The small molecule below binds the protein below.
Small molecule (SMILES): CN(C)C(=O)c1cnn(C)c1C(=O)Nc1ccn2cc(-c3cccc(F)c3)nc2n1

Binding-site contacts:
Ligand atom C26 contacts residue PHE283 of chain 1.A at 3.8 Å (hydrophobic).
Ligand atom O28 contacts residue GLN280 of chain 1.A at 3.0 Å (h-bond).
Ligand atom O20 contacts residue PHE283 of chain 1.A at 3.3 Å.
Ligand atom N6 contacts residue MET267 of chain 1.A at 3.6 Å.
Ligand atom C30 contacts residue PHE283 of chain 1.A at 3.7 Å (hydrophobic).
Ligand atom C3 contacts residue MET267 of chain 1.A at 3.7 Å (hydrophobic).
Ligand atom C11 contacts residue MET267 of chain 1.A at 3.6 Å (hydrophobic).
Ligand atom F16 contacts residue GLU275 of chain 1.A at 3.6 Å.
Ligand atom C7 contacts residue MET267 of chain 1.A at 3.5 Å (hydrophobic).
Ligand atom C1 contacts residue MET267 of chain 1.A at 3.5 Å (hydrophobic).
Ligand atom C5 contacts residue MET267 of chain 1.A at 3.6 Å (hydrophobic).
Ligand atom C8 contacts residue GLY279 of chain 1.A at 3.5 Å.
Ligand atom C12 contacts residue GLU275 of chain 1.A at 3.4 Å.
Ligand atom C18 contacts residue PHE283 of chain 1.A at 3.3 Å (hydrophobic).
Ligand atom N9 contacts residue TYR247 of chain 1.A at 2.8 Å (h-bond).
Ligand atom C1 contacts residue PHE283 of chain 1.A at 3.7 Å (hydrophobic).
Ligand atom N4 contacts residue TYR247 of chain 1.A at 3.4 Å (h-bond).
Ligand atom C29 contacts residue VAL232 of chain 1.A at 3.7 Å (hydrophobic).
Ligand atom N17 contacts residue PHE283 of chain 1.A at 3.4 Å.
Ligand atom N24 contacts residue PHE250 of chain 1.A at 3.7 Å.
Ligand atom C10 contacts residue GLY279 of chain 1.A at 3.5 Å.
Ligand atom N27 contacts residue ILE246 of chain 1.A at 3.7 Å.
Ligand atom N27 contacts residue PHE283 of chain 1.A at 3.5 Å.
Ligand atom C13 contacts residue PRO266 of chain 1.A at 3.6 Å (hydrophobic).
Ligand atom C19 contacts residue PHE283 of chain 1.A at 3.7 Å (hydrophobic).
Ligand atom C19 contacts residue PHE250 of chain 1.A at 3.8 Å (hydrophobic).
Ligand atom C5 contacts residue TYR247 of chain 1.A at 3.5 Å (hydrophobic).
Ligand atom F16 contacts residue LYS272 of chain 1.A at 3.0 Å.
Ligand atom C8 contacts residue MET267 of chain 1.A at 3.3 Å (hydrophobic).
Ligand atom C2 contacts residue PHE283 of chain 1.A at 3.5 Å (hydrophobic).
Ligand atom C29 contacts residue ILE246 of chain 1.A at 3.7 Å (hydrophobic).
Ligand atom N4 contacts residue MET267 of chain 1.A at 3.6 Å.
Ligand atom F16 contacts residue VAL276 of chain 1.A at 3.4 Å.
Ligand atom N4 contacts residue GLN280 of chain 1.A at 3.6 Å (h-bond).
Ligand atom N9 contacts residue MET267 of chain 1.A at 3.4 Å.
Ligand atom C29 contacts residue GLN280 of chain 1.A at 3.5 Å.
Ligand atom C10 contacts residue MET267 of chain 1.A at 3.6 Å (hydrophobic).
Ligand atom C14 contacts residue GLU275 of chain 1.A at 3.7 Å.
Ligand atom C21 contacts residue PHE283 of chain 1.A at 3.8 Å (hydrophobic).
Ligand atom C2 contacts residue MET267 of chain 1.A at 3.6 Å (hydrophobic).

Sequence of chain 1.A:
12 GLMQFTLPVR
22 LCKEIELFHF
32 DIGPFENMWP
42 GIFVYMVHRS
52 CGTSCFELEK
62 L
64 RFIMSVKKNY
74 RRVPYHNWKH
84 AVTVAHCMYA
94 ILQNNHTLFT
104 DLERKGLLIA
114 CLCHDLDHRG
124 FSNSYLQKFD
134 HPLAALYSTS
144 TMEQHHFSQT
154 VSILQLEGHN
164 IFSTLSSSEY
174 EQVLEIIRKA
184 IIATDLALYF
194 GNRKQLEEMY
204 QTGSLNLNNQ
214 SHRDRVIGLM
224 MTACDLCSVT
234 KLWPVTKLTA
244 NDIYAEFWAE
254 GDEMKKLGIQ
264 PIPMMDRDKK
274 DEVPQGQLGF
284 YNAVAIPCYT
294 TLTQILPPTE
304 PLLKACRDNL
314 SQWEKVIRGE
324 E